Sequence of chain 1.M:
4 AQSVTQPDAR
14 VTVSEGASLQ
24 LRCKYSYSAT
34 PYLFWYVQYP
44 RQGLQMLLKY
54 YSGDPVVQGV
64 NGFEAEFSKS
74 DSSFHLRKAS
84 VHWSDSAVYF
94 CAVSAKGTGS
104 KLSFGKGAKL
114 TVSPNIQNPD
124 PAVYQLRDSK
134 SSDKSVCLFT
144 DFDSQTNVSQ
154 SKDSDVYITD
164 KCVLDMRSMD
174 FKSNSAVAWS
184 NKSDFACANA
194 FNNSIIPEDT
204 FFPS

Sequence of chain 1.O:
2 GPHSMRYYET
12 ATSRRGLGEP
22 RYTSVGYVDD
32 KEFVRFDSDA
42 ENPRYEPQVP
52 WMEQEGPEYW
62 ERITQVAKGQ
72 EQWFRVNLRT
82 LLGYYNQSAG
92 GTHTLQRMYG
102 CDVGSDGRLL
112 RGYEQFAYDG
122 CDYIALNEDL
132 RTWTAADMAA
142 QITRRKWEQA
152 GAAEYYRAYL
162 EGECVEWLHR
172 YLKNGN

Sequence of chain 1.N:
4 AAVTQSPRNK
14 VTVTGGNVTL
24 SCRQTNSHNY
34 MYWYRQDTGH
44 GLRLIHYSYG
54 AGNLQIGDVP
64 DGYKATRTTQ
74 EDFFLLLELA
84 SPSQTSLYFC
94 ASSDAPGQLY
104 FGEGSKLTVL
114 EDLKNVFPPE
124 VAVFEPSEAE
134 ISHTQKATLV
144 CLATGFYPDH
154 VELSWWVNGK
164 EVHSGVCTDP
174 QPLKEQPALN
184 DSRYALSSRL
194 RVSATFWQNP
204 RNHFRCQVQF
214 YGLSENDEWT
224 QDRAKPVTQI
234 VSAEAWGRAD

Binding-site contacts:
Ligand atom CG contacts residue TYR157 of chain 1.O at 3.4 Å (hydrophobic).
Ligand atom CE1 contacts residue TYR157 of chain 1.O at 3.1 Å (hydrophobic).
Ligand atom CE2 contacts residue PRO99 of chain 1.N at 3.3 Å (hydrophobic).
Ligand atom C contacts residue TYR100 of chain 1.O at 3.4 Å (hydrophobic).
Ligand atom N contacts residue ASN78 of chain 1.O at 2.9 Å (h-bond).
Ligand atom CD2 contacts residue TRP74 of chain 1.O at 3.4 Å (hydrophobic).
Ligand atom OD1 contacts residue ASN32 of chain 1.N at 3.0 Å (h-bond).
Ligand atom O contacts residue LYS147 of chain 1.O at 3.4 Å.
Ligand atom CA contacts residue TYR100 of chain 1.O at 3.4 Å (hydrophobic).
Ligand atom OG contacts residue TYR157 of chain 1.O at 3.5 Å.
Ligand atom O contacts residue TYR100 of chain 1.O at 2.3 Å (h-bond).
Ligand atom CB contacts residue ARG98 of chain 1.O at 3.5 Å.
Ligand atom O contacts residue ARG98 of chain 1.O at 2.5 Å (salt-bridge).
Ligand atom O contacts residue TYR33 of chain 1.N at 3.2 Å (h-bond).
Ligand atom CE3 contacts residue TYR33 of chain 1.N at 3.2 Å (hydrophobic).
Ligand atom OXT contacts residue TYR85 of chain 1.O at 3.3 Å (h-bond).
Ligand atom OXT contacts residue THR144 of chain 1.O at 2.3 Å (h-bond).
Ligand atom O contacts residue GLN71 of chain 1.O at 3.3 Å (h-bond).
Ligand atom CB contacts residue ASN78 of chain 1.O at 3.4 Å.
Ligand atom O contacts residue LYS147 of chain 1.O at 3.0 Å (salt-bridge).
Ligand atom CD1 contacts residue TYR157 of chain 1.O at 3.1 Å (hydrophobic).
Ligand atom N contacts residue TYR100 of chain 1.O at 3.1 Å (h-bond).
Ligand atom OD2 contacts residue ASN32 of chain 1.N at 2.9 Å (h-bond).
Ligand atom N contacts residue GLN71 of chain 1.O at 2.9 Å (h-bond).
Ligand atom CA contacts residue TYR157 of chain 1.O at 3.0 Å (hydrophobic).
Ligand atom CZ contacts residue TRP148 of chain 1.O at 3.2 Å (hydrophobic).
Ligand atom OD2 contacts residue ASP97 of chain 1.N at 3.3 Å.
Ligand atom CA contacts residue GLN71 of chain 1.O at 3.4 Å.
Ligand atom CD1 contacts residue ALA98 of chain 1.N at 3.3 Å (hydrophobic).
Ligand atom O contacts residue TRP148 of chain 1.O at 3.0 Å (h-bond).
Ligand atom CG contacts residue ASN32 of chain 1.N at 3.1 Å.
Ligand atom O contacts residue TYR157 of chain 1.O at 2.9 Å (h-bond).
Ligand atom O contacts residue TRP74 of chain 1.O at 2.5 Å (h-bond).
Ligand atom N contacts residue ASP97 of chain 1.N at 3.1 Å (salt-bridge).
Ligand atom O contacts residue LYS99 of chain 1.M at 2.5 Å (salt-bridge).
Ligand atom CE1 contacts residue ALA98 of chain 1.N at 3.5 Å (hydrophobic).
Ligand atom O contacts residue TYR85 of chain 1.O at 3.2 Å (h-bond).
Ligand atom CG2 contacts residue THR81 of chain 1.O at 2.7 Å.
Ligand atom C contacts residue THR144 of chain 1.O at 3.5 Å.
Ligand atom O contacts residue TRP74 of chain 1.O at 3.4 Å (h-bond).

The protein below binds the small molecule below.
Small molecule (SMILES): CC[C@H](C)[C@H](NC(=O)[C@H](CC(=O)O)NC(=O)[C@H](Cc1ccccc1)NC(=O)[C@H](CC1=c2ccccc2=NC1)NC(=O)[C@H](Cc1ccccc1)NC(=O)[C@@H]1CCCN1C(=O)[C@H](CO)NC(=O)[C@H](CC(C)C)NC(=O)[C@@H](N)Cc1ccccc1)C(=O)O